Binding-site contacts:
Ligand atom C2 contacts residue ASN259 of chain 11.I at 2.4 Å.
Ligand atom O6 contacts residue ASN259 of chain 11.I at 4.5 Å.
Ligand atom C7 contacts residue ASN259 of chain 11.I at 3.1 Å.
Ligand atom C6 contacts residue LYS115 of chain 11.H at 4.3 Å.
Ligand atom N2 contacts residue ASN259 of chain 11.I at 3.0 Å (h-bond).
Ligand atom C4 contacts residue ASN259 of chain 11.I at 4.1 Å.
Ligand atom O7 contacts residue ASN259 of chain 11.I at 2.8 Å (h-bond).
Ligand atom O7 contacts residue LYS181 of chain 11.H at 4.1 Å.
Ligand atom C8 contacts residue ASN259 of chain 11.I at 4.4 Å.
Ligand atom C3 contacts residue ASN259 of chain 11.I at 3.8 Å.
Ligand atom O5 contacts residue THR116 of chain 11.H at 4.3 Å.
Ligand atom C1 contacts residue ASN259 of chain 11.I at 1.4 Å.
Ligand atom C4 contacts residue LYS115 of chain 11.H at 4.5 Å.
Ligand atom C5 contacts residue ASN259 of chain 11.I at 3.6 Å.
Ligand atom O5 contacts residue ASN259 of chain 11.I at 2.3 Å (h-bond).
Ligand atom O6 contacts residue LYS115 of chain 11.H at 3.7 Å.
Ligand atom O6 contacts residue THR116 of chain 11.H at 3.5 Å.
Ligand atom C8 contacts residue GLU198 of chain 11.B at 4.1 Å.

Sequence of chain 11.H:
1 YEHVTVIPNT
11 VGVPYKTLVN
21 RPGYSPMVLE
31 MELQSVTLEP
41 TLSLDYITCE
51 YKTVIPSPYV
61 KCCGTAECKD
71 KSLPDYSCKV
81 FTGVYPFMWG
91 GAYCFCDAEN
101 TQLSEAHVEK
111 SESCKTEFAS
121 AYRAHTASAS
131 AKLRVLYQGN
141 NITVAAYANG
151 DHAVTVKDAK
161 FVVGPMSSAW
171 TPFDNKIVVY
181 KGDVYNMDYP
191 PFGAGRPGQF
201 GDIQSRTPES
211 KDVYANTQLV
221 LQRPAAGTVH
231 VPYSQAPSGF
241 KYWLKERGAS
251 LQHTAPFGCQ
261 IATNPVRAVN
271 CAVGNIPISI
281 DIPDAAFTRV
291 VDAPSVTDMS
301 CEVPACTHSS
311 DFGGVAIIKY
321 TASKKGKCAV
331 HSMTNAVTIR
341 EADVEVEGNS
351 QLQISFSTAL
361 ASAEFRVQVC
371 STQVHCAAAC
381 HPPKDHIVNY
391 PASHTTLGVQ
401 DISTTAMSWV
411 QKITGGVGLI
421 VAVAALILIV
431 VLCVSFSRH

This small molecule binds to this protein.
Small molecule (SMILES): CC(=O)N[C@@H]1[C@@H](O)[C@H](O)[C@@H](CO)O[C@H]1O

Sequence of chain 11.B:
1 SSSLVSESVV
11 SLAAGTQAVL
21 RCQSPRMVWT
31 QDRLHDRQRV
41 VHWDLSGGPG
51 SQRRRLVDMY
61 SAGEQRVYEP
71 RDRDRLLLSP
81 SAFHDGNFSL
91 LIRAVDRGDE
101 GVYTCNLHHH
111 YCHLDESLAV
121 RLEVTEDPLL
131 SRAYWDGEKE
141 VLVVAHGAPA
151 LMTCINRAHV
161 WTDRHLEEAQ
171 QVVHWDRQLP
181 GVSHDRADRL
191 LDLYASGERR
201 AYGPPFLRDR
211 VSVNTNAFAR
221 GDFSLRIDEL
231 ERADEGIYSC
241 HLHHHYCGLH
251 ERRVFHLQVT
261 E

Sequence of chain 11.I:
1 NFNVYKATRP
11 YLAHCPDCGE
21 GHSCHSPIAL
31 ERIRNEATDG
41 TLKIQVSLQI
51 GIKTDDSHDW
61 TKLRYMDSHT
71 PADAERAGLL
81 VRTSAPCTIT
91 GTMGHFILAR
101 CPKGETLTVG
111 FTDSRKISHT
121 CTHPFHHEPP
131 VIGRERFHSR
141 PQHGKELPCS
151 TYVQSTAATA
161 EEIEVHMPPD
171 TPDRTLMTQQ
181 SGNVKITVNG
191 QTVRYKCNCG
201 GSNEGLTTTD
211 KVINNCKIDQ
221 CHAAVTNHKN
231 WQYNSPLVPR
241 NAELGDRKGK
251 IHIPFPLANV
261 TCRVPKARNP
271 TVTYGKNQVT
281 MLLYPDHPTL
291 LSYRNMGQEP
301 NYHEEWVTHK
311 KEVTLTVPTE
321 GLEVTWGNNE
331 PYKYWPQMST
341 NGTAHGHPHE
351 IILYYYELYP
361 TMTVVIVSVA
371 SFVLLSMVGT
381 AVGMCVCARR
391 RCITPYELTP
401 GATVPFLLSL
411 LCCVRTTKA